Sequence of chain 1.B:
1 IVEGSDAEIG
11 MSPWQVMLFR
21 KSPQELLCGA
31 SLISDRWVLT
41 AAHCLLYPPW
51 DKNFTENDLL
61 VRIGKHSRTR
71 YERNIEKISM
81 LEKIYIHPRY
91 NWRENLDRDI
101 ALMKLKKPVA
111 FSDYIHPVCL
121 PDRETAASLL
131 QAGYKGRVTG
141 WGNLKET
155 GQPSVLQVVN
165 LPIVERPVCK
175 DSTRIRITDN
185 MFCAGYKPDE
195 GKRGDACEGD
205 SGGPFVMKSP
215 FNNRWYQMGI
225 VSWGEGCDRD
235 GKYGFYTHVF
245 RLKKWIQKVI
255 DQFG

Binding-site contacts:
Ligand atom C7 contacts residue LEU46 of chain 1.B at 4.1 Å (hydrophobic).
Ligand atom O6 contacts residue ASN53 of chain 1.B at 4.5 Å.
Ligand atom C8 contacts residue ASN53 of chain 1.B at 4.5 Å.
Ligand atom C2 contacts residue ASN53 of chain 1.B at 2.5 Å.
Ligand atom C5 contacts residue ASN53 of chain 1.B at 3.6 Å.
Ligand atom O7 contacts residue ASN53 of chain 1.B at 3.6 Å (h-bond).
Ligand atom C7 contacts residue ASN53 of chain 1.B at 3.4 Å.
Ligand atom N2 contacts residue ASN53 of chain 1.B at 2.8 Å (h-bond).
Ligand atom C3 contacts residue ASN53 of chain 1.B at 3.8 Å.
Ligand atom O6 contacts residue THR55 of chain 1.B at 3.1 Å.
Ligand atom O7 contacts residue LEU46 of chain 1.B at 4.1 Å.
Ligand atom C8 contacts residue LEU46 of chain 1.B at 4.0 Å (hydrophobic).
Ligand atom C6 contacts residue THR55 of chain 1.B at 4.2 Å.
Ligand atom O5 contacts residue ASN53 of chain 1.B at 2.4 Å (h-bond).
Ligand atom C4 contacts residue ASN53 of chain 1.B at 4.2 Å.
Ligand atom C1 contacts residue ASN53 of chain 1.B at 1.4 Å.

The protein below binds the small molecule below.
Small molecule (SMILES): CC(=O)N[C@H]1[C@H](O[C@H]2[C@H](O)[C@@H](NC(C)=O)CO[C@@H]2CO)O[C@H](CO)[C@@H](O)[C@@H]1O